The small molecule below binds the protein below.
Small molecule (SMILES): CC(C)CCC[C@@H](C)[C@H]1CC[C@H]2[C@@H]3CC=C4C[C@@H](O)CC[C@]4(C)[C@H]3CC[C@]12C

Sequence of chain 1.B:
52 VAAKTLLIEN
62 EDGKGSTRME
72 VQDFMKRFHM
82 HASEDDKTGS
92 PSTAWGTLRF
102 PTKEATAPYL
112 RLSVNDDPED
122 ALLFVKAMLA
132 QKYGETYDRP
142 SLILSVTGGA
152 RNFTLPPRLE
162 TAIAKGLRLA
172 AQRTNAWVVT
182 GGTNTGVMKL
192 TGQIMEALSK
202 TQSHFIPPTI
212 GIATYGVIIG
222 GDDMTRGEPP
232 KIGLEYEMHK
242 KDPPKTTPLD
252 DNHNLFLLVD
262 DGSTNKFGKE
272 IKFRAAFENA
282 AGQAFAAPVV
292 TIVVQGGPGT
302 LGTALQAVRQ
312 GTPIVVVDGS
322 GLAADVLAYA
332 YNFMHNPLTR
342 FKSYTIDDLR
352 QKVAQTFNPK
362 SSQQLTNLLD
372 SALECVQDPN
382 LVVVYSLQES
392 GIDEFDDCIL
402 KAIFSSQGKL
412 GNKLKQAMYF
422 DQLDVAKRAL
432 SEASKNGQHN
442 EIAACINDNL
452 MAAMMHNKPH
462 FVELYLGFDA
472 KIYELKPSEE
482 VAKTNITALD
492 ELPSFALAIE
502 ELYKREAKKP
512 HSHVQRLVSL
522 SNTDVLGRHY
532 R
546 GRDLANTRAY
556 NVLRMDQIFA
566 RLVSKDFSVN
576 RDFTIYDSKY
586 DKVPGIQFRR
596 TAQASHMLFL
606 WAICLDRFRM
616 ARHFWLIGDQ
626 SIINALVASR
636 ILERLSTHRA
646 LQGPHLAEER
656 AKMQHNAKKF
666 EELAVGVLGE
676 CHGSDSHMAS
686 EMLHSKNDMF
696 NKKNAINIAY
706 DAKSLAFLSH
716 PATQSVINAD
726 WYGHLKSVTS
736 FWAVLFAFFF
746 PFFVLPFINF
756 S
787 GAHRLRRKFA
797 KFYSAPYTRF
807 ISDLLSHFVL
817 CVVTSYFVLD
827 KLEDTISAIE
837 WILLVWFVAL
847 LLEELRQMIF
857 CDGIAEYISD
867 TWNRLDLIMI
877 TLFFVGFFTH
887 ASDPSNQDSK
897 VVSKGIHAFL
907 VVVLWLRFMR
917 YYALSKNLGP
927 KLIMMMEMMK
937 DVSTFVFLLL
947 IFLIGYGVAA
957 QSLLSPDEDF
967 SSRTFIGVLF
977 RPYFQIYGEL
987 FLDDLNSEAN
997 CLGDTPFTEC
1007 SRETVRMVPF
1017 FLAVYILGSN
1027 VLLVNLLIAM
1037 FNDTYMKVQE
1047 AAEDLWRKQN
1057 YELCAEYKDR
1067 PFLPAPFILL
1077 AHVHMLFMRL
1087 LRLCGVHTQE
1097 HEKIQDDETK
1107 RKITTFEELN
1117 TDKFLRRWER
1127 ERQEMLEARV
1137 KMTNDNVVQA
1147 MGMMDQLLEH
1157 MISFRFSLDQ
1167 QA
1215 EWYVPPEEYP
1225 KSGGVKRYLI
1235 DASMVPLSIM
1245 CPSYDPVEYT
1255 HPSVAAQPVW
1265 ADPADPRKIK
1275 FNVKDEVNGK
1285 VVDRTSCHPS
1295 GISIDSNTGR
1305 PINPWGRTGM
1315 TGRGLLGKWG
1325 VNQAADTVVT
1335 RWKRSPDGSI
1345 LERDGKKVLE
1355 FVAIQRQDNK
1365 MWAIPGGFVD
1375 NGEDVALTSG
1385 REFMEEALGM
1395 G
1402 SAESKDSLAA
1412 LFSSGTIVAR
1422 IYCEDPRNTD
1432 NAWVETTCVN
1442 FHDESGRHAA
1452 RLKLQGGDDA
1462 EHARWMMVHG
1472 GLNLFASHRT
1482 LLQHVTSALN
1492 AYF

Binding-site contacts:
Ligand atom C6 contacts residue ILE972 of chain 1.B at 4.0 Å (hydrophobic).
Ligand atom C16 contacts residue TYR979 of chain 1.B at 3.8 Å (hydrophobic).
Ligand atom C15 contacts residue LEU975 of chain 1.B at 3.8 Å (hydrophobic).
Ligand atom C26 contacts residue LEU945 of chain 1.B at 3.7 Å (hydrophobic).
Ligand atom C19 contacts residue PRO1015 of chain 1.A at 3.8 Å (hydrophobic).
Ligand atom C5 contacts residue PRO1015 of chain 1.A at 3.6 Å (hydrophobic).
Ligand atom C26 contacts residue VAL942 of chain 1.B at 3.8 Å (hydrophobic).
Ligand atom C2 contacts residue ARG1012 of chain 1.A at 4.3 Å.
Ligand atom C27 contacts residue TYR979 of chain 1.B at 4.1 Å (hydrophobic).
Ligand atom C16 contacts residue LEU975 of chain 1.B at 3.7 Å (hydrophobic).
Ligand atom C25 contacts residue TYR979 of chain 1.B at 3.8 Å (hydrophobic).
Ligand atom C15 contacts residue TYR979 of chain 1.B at 4.2 Å (hydrophobic).
Ligand atom O1 contacts residue ARG1012 of chain 1.A at 2.8 Å (salt-bridge).
Ligand atom C27 contacts residue VAL942 of chain 1.B at 3.9 Å (hydrophobic).
Ligand atom C22 contacts residue TYR979 of chain 1.B at 4.2 Å (hydrophobic).
Ligand atom C5 contacts residue ILE972 of chain 1.B at 4.2 Å (hydrophobic).
Ligand atom C18 contacts residue PHE1016 of chain 1.A at 4.0 Å (hydrophobic).
Ligand atom C3 contacts residue ARG1012 of chain 1.A at 4.0 Å.
Ligand atom C7 contacts residue PHE976 of chain 1.B at 3.5 Å (hydrophobic).
Ligand atom C3 contacts residue PHE1003 of chain 1.A at 3.9 Å (hydrophobic).
Ligand atom C3 contacts residue ILE972 of chain 1.B at 3.8 Å (hydrophobic).
Ligand atom C4 contacts residue ILE972 of chain 1.B at 4.3 Å (hydrophobic).
Ligand atom C7 contacts residue PRO1015 of chain 1.A at 4.1 Å (hydrophobic).
Ligand atom C19 contacts residue PHE1016 of chain 1.A at 4.0 Å (hydrophobic).
Ligand atom C24 contacts residue LEU946 of chain 1.B at 3.7 Å (hydrophobic).
Ligand atom C19 contacts residue ARG1012 of chain 1.A at 3.4 Å.
Ligand atom C24 contacts residue TYR979 of chain 1.B at 4.2 Å (hydrophobic).
Ligand atom C18 contacts residue ALA1019 of chain 1.A at 3.7 Å (hydrophobic).
Ligand atom C2 contacts residue CLR1 of chain 1.I at 3.6 Å.
Ligand atom O1 contacts residue ILE972 of chain 1.B at 4.1 Å.
Ligand atom C26 contacts residue LEU946 of chain 1.B at 4.0 Å (hydrophobic).
Ligand atom C4 contacts residue PHE1003 of chain 1.A at 3.8 Å (hydrophobic).
Ligand atom C1 contacts residue CLR1 of chain 1.I at 3.9 Å.
Ligand atom C4 contacts residue ARG1012 of chain 1.A at 3.6 Å.
Ligand atom C6 contacts residue PHE976 of chain 1.B at 3.8 Å (hydrophobic).
Ligand atom O1 contacts residue PHE1003 of chain 1.A at 2.9 Å (h-bond).
Ligand atom C6 contacts residue PRO1015 of chain 1.A at 3.8 Å (hydrophobic).
Ligand atom C24 contacts residue LEU949 of chain 1.B at 4.2 Å (hydrophobic).
Ligand atom C4 contacts residue PRO1015 of chain 1.A at 3.7 Å (hydrophobic).
Ligand atom C15 contacts residue PHE980 of chain 1.B at 4.3 Å (hydrophobic).

Sequence of chain 1.A:
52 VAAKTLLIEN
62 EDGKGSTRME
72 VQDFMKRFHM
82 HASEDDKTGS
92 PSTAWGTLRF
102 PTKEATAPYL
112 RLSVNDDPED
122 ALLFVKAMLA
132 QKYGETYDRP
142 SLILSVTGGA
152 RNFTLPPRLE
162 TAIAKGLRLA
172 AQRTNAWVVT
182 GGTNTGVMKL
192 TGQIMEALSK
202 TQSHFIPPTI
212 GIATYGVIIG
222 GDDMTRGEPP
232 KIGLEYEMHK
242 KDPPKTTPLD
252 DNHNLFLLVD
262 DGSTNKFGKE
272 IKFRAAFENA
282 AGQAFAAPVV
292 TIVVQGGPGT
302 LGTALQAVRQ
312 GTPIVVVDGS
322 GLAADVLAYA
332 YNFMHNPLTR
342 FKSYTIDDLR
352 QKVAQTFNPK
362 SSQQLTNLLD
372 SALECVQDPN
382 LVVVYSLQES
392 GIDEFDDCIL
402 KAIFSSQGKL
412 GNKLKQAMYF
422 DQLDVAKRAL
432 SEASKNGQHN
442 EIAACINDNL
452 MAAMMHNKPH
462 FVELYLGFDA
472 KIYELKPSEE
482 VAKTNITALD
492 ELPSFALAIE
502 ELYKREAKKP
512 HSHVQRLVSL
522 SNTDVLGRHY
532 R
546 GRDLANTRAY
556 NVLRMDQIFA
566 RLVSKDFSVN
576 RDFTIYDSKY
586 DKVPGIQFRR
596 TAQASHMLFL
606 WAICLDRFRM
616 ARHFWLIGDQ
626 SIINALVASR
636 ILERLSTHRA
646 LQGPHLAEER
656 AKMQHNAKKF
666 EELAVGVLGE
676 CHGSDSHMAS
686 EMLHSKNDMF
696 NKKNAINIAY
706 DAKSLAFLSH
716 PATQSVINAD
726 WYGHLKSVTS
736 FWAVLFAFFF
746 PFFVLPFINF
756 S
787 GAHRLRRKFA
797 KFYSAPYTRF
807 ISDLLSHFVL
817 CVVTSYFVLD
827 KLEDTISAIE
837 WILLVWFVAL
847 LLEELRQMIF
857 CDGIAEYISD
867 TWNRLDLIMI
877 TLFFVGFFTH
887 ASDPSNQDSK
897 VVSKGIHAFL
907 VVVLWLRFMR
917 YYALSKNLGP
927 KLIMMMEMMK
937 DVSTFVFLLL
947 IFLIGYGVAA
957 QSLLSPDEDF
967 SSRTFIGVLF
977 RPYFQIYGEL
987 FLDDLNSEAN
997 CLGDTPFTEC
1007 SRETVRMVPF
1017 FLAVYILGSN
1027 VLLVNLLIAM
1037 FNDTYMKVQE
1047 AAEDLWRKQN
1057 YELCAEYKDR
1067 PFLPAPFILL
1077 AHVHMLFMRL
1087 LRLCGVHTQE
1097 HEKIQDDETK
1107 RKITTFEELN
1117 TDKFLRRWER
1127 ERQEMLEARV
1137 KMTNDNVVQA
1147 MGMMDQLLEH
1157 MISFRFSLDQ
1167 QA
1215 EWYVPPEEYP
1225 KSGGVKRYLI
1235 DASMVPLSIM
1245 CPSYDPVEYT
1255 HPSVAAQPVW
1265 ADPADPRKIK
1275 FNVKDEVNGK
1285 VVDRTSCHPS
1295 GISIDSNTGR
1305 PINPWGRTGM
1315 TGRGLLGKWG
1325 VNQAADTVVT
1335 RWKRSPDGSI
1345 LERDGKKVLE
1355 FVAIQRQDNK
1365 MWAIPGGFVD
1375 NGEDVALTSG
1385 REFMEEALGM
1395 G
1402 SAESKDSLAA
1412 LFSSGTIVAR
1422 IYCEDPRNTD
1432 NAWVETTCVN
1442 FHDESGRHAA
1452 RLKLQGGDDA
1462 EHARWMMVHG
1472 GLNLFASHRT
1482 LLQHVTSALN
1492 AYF